Sequence of chain 1.B:
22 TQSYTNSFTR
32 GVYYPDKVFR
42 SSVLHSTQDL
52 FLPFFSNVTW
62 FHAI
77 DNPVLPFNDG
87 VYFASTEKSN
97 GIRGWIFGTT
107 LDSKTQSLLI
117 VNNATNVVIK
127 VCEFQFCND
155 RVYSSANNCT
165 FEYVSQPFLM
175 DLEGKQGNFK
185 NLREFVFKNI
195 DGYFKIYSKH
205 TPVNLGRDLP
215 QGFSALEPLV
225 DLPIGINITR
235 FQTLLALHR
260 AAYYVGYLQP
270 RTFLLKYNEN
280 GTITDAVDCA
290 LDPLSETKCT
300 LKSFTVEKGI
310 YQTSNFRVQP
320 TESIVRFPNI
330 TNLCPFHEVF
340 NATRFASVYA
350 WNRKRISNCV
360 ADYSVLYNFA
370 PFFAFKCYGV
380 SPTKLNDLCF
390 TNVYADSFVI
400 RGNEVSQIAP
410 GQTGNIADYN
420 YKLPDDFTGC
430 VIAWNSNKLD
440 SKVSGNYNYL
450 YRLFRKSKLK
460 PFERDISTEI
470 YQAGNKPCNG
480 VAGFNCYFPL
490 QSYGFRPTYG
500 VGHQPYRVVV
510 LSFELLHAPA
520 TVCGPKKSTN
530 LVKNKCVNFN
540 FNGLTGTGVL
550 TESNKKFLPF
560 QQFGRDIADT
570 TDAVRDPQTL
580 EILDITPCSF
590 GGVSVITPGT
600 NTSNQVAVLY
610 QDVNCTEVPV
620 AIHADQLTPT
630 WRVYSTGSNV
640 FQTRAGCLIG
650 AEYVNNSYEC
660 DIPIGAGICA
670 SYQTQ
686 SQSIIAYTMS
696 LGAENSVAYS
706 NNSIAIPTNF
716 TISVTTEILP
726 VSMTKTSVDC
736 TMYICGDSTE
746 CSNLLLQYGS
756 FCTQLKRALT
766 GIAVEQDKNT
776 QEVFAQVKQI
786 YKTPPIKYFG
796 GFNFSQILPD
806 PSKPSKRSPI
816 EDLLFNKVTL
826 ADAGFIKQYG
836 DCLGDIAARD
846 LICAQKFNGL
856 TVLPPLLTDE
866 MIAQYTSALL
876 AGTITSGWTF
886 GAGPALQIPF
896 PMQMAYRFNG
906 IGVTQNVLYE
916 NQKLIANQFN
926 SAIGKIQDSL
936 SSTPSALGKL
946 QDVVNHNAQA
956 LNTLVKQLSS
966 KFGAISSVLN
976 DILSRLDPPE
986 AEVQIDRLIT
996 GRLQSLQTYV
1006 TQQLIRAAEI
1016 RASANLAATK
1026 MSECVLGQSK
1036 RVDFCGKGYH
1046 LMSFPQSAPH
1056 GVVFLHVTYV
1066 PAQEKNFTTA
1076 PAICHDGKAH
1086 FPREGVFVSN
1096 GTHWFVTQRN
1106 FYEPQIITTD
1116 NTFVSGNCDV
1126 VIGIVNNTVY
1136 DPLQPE

Sequence of chain 1.A:
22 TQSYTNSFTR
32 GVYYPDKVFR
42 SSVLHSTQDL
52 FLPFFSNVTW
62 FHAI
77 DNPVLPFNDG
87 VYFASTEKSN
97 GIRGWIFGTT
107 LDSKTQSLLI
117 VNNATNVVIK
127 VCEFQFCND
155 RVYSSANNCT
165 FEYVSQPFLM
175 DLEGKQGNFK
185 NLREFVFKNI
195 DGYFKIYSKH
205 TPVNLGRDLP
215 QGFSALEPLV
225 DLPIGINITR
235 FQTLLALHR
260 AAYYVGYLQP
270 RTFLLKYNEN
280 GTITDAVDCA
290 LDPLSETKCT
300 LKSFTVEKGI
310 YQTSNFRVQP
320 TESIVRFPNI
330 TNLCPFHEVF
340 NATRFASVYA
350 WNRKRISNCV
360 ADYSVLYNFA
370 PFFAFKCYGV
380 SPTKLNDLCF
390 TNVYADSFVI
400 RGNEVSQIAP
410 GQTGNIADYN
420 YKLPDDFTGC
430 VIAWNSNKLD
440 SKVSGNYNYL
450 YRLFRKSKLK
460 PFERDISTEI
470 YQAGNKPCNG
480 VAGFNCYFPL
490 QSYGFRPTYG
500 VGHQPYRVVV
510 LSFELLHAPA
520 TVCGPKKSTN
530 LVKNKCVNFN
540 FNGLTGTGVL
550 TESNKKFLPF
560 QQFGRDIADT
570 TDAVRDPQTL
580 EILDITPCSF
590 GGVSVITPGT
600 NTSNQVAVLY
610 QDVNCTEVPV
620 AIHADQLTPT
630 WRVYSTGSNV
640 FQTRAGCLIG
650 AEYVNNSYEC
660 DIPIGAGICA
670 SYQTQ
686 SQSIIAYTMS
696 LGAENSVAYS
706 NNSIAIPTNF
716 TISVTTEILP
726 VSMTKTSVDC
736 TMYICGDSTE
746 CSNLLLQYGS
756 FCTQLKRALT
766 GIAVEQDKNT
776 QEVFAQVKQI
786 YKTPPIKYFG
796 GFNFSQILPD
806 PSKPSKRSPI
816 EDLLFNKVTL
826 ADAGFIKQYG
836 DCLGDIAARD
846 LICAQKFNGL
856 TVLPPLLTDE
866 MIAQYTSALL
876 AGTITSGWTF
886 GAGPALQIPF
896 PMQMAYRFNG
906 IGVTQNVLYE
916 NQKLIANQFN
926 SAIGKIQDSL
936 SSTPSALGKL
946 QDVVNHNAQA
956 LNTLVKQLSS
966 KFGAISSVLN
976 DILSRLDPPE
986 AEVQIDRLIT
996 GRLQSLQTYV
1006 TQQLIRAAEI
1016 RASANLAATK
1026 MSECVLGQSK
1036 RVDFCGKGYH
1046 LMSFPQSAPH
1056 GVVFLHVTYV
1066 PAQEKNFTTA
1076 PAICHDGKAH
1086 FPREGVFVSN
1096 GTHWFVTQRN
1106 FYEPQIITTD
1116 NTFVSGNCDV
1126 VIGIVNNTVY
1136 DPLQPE

The small molecule below binds the protein below.
Small molecule (SMILES): CC(=O)N[C@@H]1[C@@H](O)[C@H](O)[C@@H](CO)O[C@H]1O

Binding-site contacts:
Ligand atom C8 contacts residue TYR834 of chain 1.A at 3.7 Å (hydrophobic).
Ligand atom C8 contacts residue GLN833 of chain 1.A at 3.9 Å.
Ligand atom C2 contacts residue GLU616 of chain 1.B at 3.8 Å.
Ligand atom C8 contacts residue ASP836 of chain 1.A at 4.0 Å.
Ligand atom C5 contacts residue GLU616 of chain 1.B at 3.9 Å.
Ligand atom C5 contacts residue ASN613 of chain 1.B at 3.7 Å.
Ligand atom C3 contacts residue ASN613 of chain 1.B at 3.8 Å.
Ligand atom C7 contacts residue LYS832 of chain 1.A at 4.3 Å.
Ligand atom C7 contacts residue ASN613 of chain 1.B at 3.4 Å.
Ligand atom C1 contacts residue GLU616 of chain 1.B at 3.4 Å.
Ligand atom C6 contacts residue THR615 of chain 1.B at 4.3 Å.
Ligand atom C8 contacts residue LYS832 of chain 1.A at 3.2 Å.
Ligand atom O7 contacts residue TYR834 of chain 1.A at 4.3 Å.
Ligand atom C8 contacts residue ASN613 of chain 1.B at 4.5 Å.
Ligand atom C4 contacts residue GLU616 of chain 1.B at 4.0 Å.
Ligand atom C7 contacts residue TYR834 of chain 1.A at 4.3 Å (hydrophobic).
Ligand atom C1 contacts residue ASN613 of chain 1.B at 1.4 Å.
Ligand atom C2 contacts residue ASN613 of chain 1.B at 2.4 Å.
Ligand atom N2 contacts residue ASN613 of chain 1.B at 2.9 Å (h-bond).
Ligand atom O5 contacts residue ASN613 of chain 1.B at 2.4 Å (h-bond).
Ligand atom O5 contacts residue GLU616 of chain 1.B at 3.1 Å (salt-bridge).
Ligand atom O6 contacts residue GLU616 of chain 1.B at 2.5 Å (salt-bridge).
Ligand atom O5 contacts residue THR615 of chain 1.B at 4.1 Å.
Ligand atom C6 contacts residue GLU616 of chain 1.B at 3.6 Å.
Ligand atom O7 contacts residue GLU616 of chain 1.B at 4.1 Å.
Ligand atom C4 contacts residue ASN613 of chain 1.B at 4.2 Å.
Ligand atom O7 contacts residue ASN613 of chain 1.B at 3.5 Å (h-bond).